Binding-site contacts:
Ligand atom C4 contacts residue ASN65 of chain 2.A at 4.3 Å.
Ligand atom C1 contacts residue TRP357 of chain 2.A at 3.8 Å (hydrophobic).
Ligand atom C7 contacts residue TRP357 of chain 2.A at 4.0 Å (hydrophobic).
Ligand atom O7 contacts residue ASN65 of chain 2.A at 4.2 Å.
Ligand atom N2 contacts residue TRP357 of chain 2.A at 3.5 Å.
Ligand atom C8 contacts residue TRP357 of chain 2.A at 3.5 Å (hydrophobic).
Ligand atom C5 contacts residue TRP357 of chain 2.A at 4.5 Å (hydrophobic).
Ligand atom C2 contacts residue TRP357 of chain 2.A at 4.1 Å (hydrophobic).
Ligand atom C3 contacts residue TRP357 of chain 2.A at 4.0 Å (hydrophobic).
Ligand atom O5 contacts residue ASN65 of chain 2.A at 2.4 Å (h-bond).
Ligand atom O4 contacts residue TRP357 of chain 2.A at 4.5 Å.
Ligand atom O3 contacts residue TRP357 of chain 2.A at 4.2 Å.
Ligand atom C7 contacts residue ASN65 of chain 2.A at 3.8 Å.
Ligand atom C2 contacts residue ASN65 of chain 2.A at 2.5 Å.
Ligand atom C1 contacts residue ASN65 of chain 2.A at 1.5 Å.
Ligand atom N2 contacts residue ASN65 of chain 2.A at 3.0 Å (h-bond).
Ligand atom C3 contacts residue ASN65 of chain 2.A at 3.8 Å.
Ligand atom C5 contacts residue ASN65 of chain 2.A at 3.7 Å.

Sequence of chain 2.A:
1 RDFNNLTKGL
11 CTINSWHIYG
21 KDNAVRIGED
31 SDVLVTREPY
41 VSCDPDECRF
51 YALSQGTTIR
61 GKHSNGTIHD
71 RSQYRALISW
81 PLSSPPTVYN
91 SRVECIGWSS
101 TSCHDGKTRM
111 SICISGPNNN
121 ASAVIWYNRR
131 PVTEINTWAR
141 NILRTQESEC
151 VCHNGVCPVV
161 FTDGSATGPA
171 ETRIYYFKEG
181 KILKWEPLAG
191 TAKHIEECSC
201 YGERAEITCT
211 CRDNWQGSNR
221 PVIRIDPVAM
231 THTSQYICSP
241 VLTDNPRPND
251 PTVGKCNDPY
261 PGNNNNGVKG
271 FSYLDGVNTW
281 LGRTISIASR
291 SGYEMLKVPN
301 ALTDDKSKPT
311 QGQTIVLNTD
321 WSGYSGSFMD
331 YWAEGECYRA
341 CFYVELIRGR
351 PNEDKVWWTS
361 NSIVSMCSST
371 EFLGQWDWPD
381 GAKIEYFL

This small molecule binds to this protein.
Small molecule (SMILES): CC(=O)N[C@@H]1[C@@H](O)[C@H](O)[C@@H](CO)O[C@H]1O